A protein and the small-molecule ligand that binds it are described below.
Small molecule (SMILES): Nc1ncnc2c1ncn2[C@@H]1O[C@H](CO)[C@@H](O)[C@H]1OP(=O)(O)S

Sequence of chain 1.A:
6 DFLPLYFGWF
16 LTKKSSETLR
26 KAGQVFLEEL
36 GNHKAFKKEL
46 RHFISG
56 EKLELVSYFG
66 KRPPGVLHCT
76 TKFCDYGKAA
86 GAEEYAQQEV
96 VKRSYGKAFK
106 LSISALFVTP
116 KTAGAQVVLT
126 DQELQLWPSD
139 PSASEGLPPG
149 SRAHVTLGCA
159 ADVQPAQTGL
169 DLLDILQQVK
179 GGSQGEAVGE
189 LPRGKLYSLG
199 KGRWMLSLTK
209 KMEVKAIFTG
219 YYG

Binding-site contacts:
Ligand atom C5 contacts residue ALA164 of chain 1.A at 3.6 Å (hydrophobic).
Ligand atom C4 contacts residue ALA164 of chain 1.A at 4.0 Å (hydrophobic).
Ligand atom O2' contacts residue ALA164 of chain 1.A at 3.8 Å.
Ligand atom O3P contacts residue THR154 of chain 1.A at 3.4 Å (h-bond).
Ligand atom P contacts residue ALA164 of chain 1.A at 3.8 Å.
Ligand atom O3P contacts residue THR166 of chain 1.A at 3.5 Å.
Ligand atom O3P contacts residue ALA164 of chain 1.A at 3.5 Å (h-bond).
Ligand atom C4 contacts residue PHE78 of chain 1.A at 3.5 Å (hydrophobic).
Ligand atom N1 contacts residue PHE78 of chain 1.A at 3.6 Å.
Ligand atom O4' contacts residue PHE78 of chain 1.A at 3.7 Å.
Ligand atom C2 contacts residue PHE78 of chain 1.A at 3.6 Å (hydrophobic).
Ligand atom N3 contacts residue PHE78 of chain 1.A at 3.4 Å.
Ligand atom C4' contacts residue TYR11 of chain 1.A at 3.8 Å (hydrophobic).
Ligand atom O1P contacts residue HIS152 of chain 1.A at 3.4 Å (h-bond).
Ligand atom S2P contacts residue PRO163 of chain 1.A at 3.6 Å.
Ligand atom N7 contacts residue PHE78 of chain 1.A at 3.5 Å.
Ligand atom C1' contacts residue THR75 of chain 1.A at 3.8 Å.
Ligand atom N6 contacts residue PHE78 of chain 1.A at 4.0 Å.
Ligand atom C5' contacts residue TYR11 of chain 1.A at 3.6 Å (hydrophobic).
Ligand atom C8 contacts residue PHE78 of chain 1.A at 3.7 Å (hydrophobic).
Ligand atom O4' contacts residue THR75 of chain 1.A at 3.6 Å.
Ligand atom N9 contacts residue PHE78 of chain 1.A at 3.9 Å.
Ligand atom C5 contacts residue PHE78 of chain 1.A at 3.5 Å (hydrophobic).
Ligand atom C6 contacts residue ALA164 of chain 1.A at 3.7 Å (hydrophobic).
Ligand atom P contacts residue THR154 of chain 1.A at 3.5 Å.
Ligand atom O5' contacts residue PRO163 of chain 1.A at 3.9 Å.
Ligand atom O3P contacts residue HIS152 of chain 1.A at 3.0 Å (h-bond).
Ligand atom C2 contacts residue PRO163 of chain 1.A at 3.5 Å (hydrophobic).
Ligand atom N3 contacts residue PRO163 of chain 1.A at 3.5 Å.
Ligand atom S2P contacts residue ALA164 of chain 1.A at 3.6 Å (h-bond).
Ligand atom O1P contacts residue THR154 of chain 1.A at 2.7 Å (h-bond).
Ligand atom N7 contacts residue ALA164 of chain 1.A at 3.9 Å.
Ligand atom C4' contacts residue THR75 of chain 1.A at 3.8 Å.
Ligand atom O3' contacts residue THR75 of chain 1.A at 2.9 Å (h-bond).
Ligand atom O5' contacts residue PHE78 of chain 1.A at 3.8 Å.
Ligand atom O3' contacts residue HIS73 of chain 1.A at 2.9 Å (h-bond).
Ligand atom C3' contacts residue HIS73 of chain 1.A at 4.0 Å.
Ligand atom P contacts residue HIS152 of chain 1.A at 3.8 Å.
Ligand atom C6 contacts residue PHE78 of chain 1.A at 3.6 Å (hydrophobic).
Ligand atom C3' contacts residue THR75 of chain 1.A at 3.9 Å.